Sequence of chain 1.B:
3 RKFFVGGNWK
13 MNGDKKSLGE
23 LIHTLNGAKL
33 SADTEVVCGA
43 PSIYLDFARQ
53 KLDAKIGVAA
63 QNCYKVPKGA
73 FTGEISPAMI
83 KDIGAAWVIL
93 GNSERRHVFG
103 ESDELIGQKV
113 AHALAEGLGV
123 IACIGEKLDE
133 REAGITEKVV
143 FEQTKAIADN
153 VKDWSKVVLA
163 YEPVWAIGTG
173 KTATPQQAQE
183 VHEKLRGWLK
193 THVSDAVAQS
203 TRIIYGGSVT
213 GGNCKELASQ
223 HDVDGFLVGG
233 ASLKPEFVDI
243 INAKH

Binding-site contacts:
Ligand atom O3P contacts residue GLY231 of chain 1.B at 3.0 Å (h-bond).
Ligand atom C1 contacts residue GLU164 of chain 1.B at 3.8 Å.
Ligand atom O2 contacts residue GLY208 of chain 1.B at 3.3 Å.
Ligand atom O3P contacts residue VAL211 of chain 1.B at 4.2 Å.
Ligand atom C2 contacts residue LYS12 of chain 1.B at 3.8 Å.
Ligand atom O2P contacts residue GLY231 of chain 1.B at 4.0 Å.
Ligand atom O1P contacts residue GLY170 of chain 1.B at 4.2 Å.
Ligand atom O2P contacts residue GLY232 of chain 1.B at 3.1 Å (h-bond).
Ligand atom C2 contacts residue VAL230 of chain 1.B at 4.1 Å (hydrophobic).
Ligand atom O4P contacts residue ILE169 of chain 1.B at 3.5 Å.
Ligand atom C1 contacts residue LYS12 of chain 1.B at 3.4 Å.
Ligand atom C2 contacts residue LEU229 of chain 1.B at 4.2 Å (hydrophobic).
Ligand atom O4P contacts residue SER210 of chain 1.B at 2.7 Å (h-bond).
Ligand atom P contacts residue GLY170 of chain 1.B at 3.7 Å.
Ligand atom C1 contacts residue GLY231 of chain 1.B at 4.2 Å.
Ligand atom O2P contacts residue GLY170 of chain 1.B at 3.7 Å.
Ligand atom C1 contacts residue LEU229 of chain 1.B at 4.3 Å (hydrophobic).
Ligand atom O3P contacts residue SER210 of chain 1.B at 3.6 Å.
Ligand atom O1P contacts residue GLY231 of chain 1.B at 3.5 Å.
Ligand atom O4P contacts residue GLY209 of chain 1.B at 3.7 Å.
Ligand atom O3P contacts residue VAL230 of chain 1.B at 4.1 Å.
Ligand atom O2 contacts residue LEU229 of chain 1.B at 3.4 Å (h-bond).
Ligand atom O1P contacts residue ILE169 of chain 1.B at 3.9 Å.
Ligand atom O2 contacts residue GLY209 of chain 1.B at 3.7 Å.
Ligand atom O1 contacts residue GLU164 of chain 1.B at 3.4 Å (salt-bridge).
Ligand atom P contacts residue GLY231 of chain 1.B at 4.0 Å.
Ligand atom O1 contacts residue ILE169 of chain 1.B at 3.2 Å.
Ligand atom O2 contacts residue GLU164 of chain 1.B at 2.8 Å (salt-bridge).
Ligand atom P contacts residue GLY232 of chain 1.B at 3.8 Å.
Ligand atom N2 contacts residue LEU229 of chain 1.B at 3.4 Å (h-bond).
Ligand atom C1 contacts residue ILE169 of chain 1.B at 4.2 Å (hydrophobic).
Ligand atom O1P contacts residue LYS12 of chain 1.B at 3.4 Å (salt-bridge).
Ligand atom P contacts residue SER210 of chain 1.B at 3.7 Å.
Ligand atom O4P contacts residue ALA168 of chain 1.B at 3.5 Å (h-bond).
Ligand atom C2 contacts residue GLY231 of chain 1.B at 3.2 Å.
Ligand atom N2 contacts residue GLU164 of chain 1.B at 3.4 Å (salt-bridge).
Ligand atom O1 contacts residue LYS12 of chain 1.B at 2.7 Å (salt-bridge).
Ligand atom O1P contacts residue GLY232 of chain 1.B at 4.2 Å.
Ligand atom O3P contacts residue GLY232 of chain 1.B at 3.5 Å (h-bond).
Ligand atom O4P contacts residue GLY170 of chain 1.B at 2.9 Å (h-bond).

A protein and the small-molecule ligand that binds it are described below.
Small molecule (SMILES): O=C(COP(=O)(O)O)NO